Binding-site contacts:
Ligand atom N7 contacts residue TRP47 of chain 40.E at 4.0 Å.
Ligand atom C8 contacts residue LYS143 of chain 40.E at 2.8 Å.
Ligand atom C4 contacts residue TRP47 of chain 40.E at 3.9 Å (hydrophobic).
Ligand atom N7 contacts residue LYS143 of chain 40.E at 3.7 Å.
Ligand atom C6 contacts residue TRP47 of chain 40.E at 3.9 Å (hydrophobic).
Ligand atom C1' contacts residue TRP47 of chain 40.E at 4.3 Å (hydrophobic).
Ligand atom C1' contacts residue GLU140 of chain 40.E at 3.2 Å.
Ligand atom O2' contacts residue GLU140 of chain 40.E at 3.0 Å (salt-bridge).
Ligand atom N3 contacts residue TRP47 of chain 40.E at 3.9 Å.
Ligand atom C5 contacts residue TRP47 of chain 40.E at 4.0 Å (hydrophobic).
Ligand atom C2 contacts residue TRP47 of chain 40.E at 3.8 Å (hydrophobic).
Ligand atom N9 contacts residue LYS143 of chain 40.E at 3.8 Å.
Ligand atom O4' contacts residue GLU140 of chain 40.E at 4.1 Å.
Ligand atom OP1 contacts residue LYS45 of chain 59.F at 4.3 Å.
Ligand atom N9 contacts residue TRP47 of chain 40.E at 4.0 Å.
Ligand atom C2' contacts residue LYS143 of chain 40.E at 4.5 Å.
Ligand atom O4' contacts residue LYS143 of chain 40.E at 4.2 Å.
Ligand atom N1 contacts residue TRP47 of chain 40.E at 3.8 Å.
Ligand atom N9 contacts residue GLU140 of chain 40.E at 4.1 Å.
Ligand atom N6 contacts residue TRP47 of chain 40.E at 4.2 Å.
Ligand atom C2' contacts residue GLU140 of chain 40.E at 3.5 Å.
Ligand atom O4' contacts residue TRP47 of chain 40.E at 4.0 Å.
Ligand atom C8 contacts residue GLU140 of chain 40.E at 4.1 Å.
Ligand atom C8 contacts residue TRP47 of chain 40.E at 4.0 Å (hydrophobic).
Ligand atom C1' contacts residue LYS143 of chain 40.E at 4.0 Å.

Sequence of chain 40.E:
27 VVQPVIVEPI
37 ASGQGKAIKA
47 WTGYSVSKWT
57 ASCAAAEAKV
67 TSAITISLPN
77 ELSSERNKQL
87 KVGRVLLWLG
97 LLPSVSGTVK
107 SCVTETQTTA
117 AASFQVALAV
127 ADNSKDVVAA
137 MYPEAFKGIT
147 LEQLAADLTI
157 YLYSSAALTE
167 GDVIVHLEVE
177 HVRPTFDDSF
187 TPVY

A protein and the small-molecule ligand that binds it are described below.
Small molecule (SMILES): Nc1ncnc2c1ncn2[C@@H]1O[C@H](COP(=O)=O)[C@@H](O[P](=O)(O)OC[C@H]2O[C@@H](n3ccc(=O)[nH]c3=O)[C@H](O)[C@@H]2O)[C@H]1O

Sequence of chain 59.F:
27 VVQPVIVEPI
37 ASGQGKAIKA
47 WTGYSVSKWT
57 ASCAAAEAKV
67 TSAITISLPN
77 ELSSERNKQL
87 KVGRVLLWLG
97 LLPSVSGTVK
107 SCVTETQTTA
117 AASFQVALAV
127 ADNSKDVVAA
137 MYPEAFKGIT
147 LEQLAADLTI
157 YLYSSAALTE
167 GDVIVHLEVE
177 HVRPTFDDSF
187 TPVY